The small molecule below binds the protein below.
Small molecule (SMILES): CC(=O)N[C@@H]1[C@@H](O)[C@H](O)[C@@H](CO)O[C@H]1O

Binding-site contacts:
Ligand atom C3 contacts residue ASN197 of chain 1.C at 3.8 Å.
Ligand atom C1 contacts residue SER199 of chain 1.C at 3.8 Å.
Ligand atom C7 contacts residue PHE188 of chain 1.C at 4.2 Å (hydrophobic).
Ligand atom C5 contacts residue ASN197 of chain 1.C at 3.7 Å.
Ligand atom C8 contacts residue GLY189 of chain 1.C at 3.9 Å.
Ligand atom C8 contacts residue THR190 of chain 1.C at 3.8 Å.
Ligand atom O7 contacts residue ASN197 of chain 1.C at 3.8 Å.
Ligand atom C4 contacts residue ASN197 of chain 1.C at 4.2 Å.
Ligand atom C6 contacts residue SER199 of chain 1.C at 4.2 Å.
Ligand atom C8 contacts residue PHE188 of chain 1.C at 3.3 Å (hydrophobic).
Ligand atom N2 contacts residue PHE188 of chain 1.C at 4.5 Å.
Ligand atom O5 contacts residue ASN197 of chain 1.C at 2.4 Å (h-bond).
Ligand atom C5 contacts residue SER199 of chain 1.C at 3.8 Å.
Ligand atom C1 contacts residue ASN197 of chain 1.C at 1.4 Å.
Ligand atom O6 contacts residue SER199 of chain 1.C at 4.3 Å.
Ligand atom O5 contacts residue SER199 of chain 1.C at 3.5 Å.
Ligand atom N2 contacts residue ASN197 of chain 1.C at 2.9 Å (h-bond).
Ligand atom O7 contacts residue GLY189 of chain 1.C at 4.4 Å.
Ligand atom C2 contacts residue ASN197 of chain 1.C at 2.5 Å.
Ligand atom C7 contacts residue ASN197 of chain 1.C at 3.5 Å.

Sequence of chain 1.C:
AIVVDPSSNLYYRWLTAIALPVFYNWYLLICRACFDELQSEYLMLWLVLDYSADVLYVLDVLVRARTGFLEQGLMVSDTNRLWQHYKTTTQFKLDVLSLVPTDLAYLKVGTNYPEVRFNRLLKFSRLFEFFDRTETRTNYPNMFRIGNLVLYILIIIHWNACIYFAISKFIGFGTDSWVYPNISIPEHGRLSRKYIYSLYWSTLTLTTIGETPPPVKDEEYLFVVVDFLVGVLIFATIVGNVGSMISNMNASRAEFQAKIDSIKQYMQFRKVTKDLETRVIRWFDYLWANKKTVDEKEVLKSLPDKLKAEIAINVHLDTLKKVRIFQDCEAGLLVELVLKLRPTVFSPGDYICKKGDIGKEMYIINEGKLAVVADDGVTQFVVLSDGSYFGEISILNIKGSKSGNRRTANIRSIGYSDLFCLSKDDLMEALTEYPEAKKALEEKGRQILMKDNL